Sequence of chain 5.A:
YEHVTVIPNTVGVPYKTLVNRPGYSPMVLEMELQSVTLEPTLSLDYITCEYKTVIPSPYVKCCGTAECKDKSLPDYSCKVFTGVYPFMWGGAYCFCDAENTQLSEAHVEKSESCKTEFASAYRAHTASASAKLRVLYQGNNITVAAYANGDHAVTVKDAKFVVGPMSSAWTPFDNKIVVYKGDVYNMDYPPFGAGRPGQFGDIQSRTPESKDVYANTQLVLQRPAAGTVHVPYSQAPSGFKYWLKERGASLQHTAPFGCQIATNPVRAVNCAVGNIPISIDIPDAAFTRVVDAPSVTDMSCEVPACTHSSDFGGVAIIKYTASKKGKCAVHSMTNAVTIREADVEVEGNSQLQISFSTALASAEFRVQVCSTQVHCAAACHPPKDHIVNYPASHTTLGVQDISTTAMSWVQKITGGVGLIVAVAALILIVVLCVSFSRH

Sequence of chain 5.B:
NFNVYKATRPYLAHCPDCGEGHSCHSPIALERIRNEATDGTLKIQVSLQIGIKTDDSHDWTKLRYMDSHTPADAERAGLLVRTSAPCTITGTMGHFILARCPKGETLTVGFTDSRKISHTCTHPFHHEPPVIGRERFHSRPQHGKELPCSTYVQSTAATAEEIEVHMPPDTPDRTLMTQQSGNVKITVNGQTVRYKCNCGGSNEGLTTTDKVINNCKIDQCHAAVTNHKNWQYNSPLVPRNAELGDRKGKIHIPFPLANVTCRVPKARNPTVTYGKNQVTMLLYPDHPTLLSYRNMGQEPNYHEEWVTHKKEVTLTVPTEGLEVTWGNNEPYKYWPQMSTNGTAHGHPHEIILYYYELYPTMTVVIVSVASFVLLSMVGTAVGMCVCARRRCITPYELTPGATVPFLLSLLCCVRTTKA

Binding-site contacts:
Ligand atom C1 contacts residue ASN259 of chain 5.B at 1.4 Å.
Ligand atom C7 contacts residue ASN259 of chain 5.B at 3.1 Å.
Ligand atom C3 contacts residue ASN259 of chain 5.B at 3.8 Å.
Ligand atom C2 contacts residue ASN259 of chain 5.B at 2.4 Å.
Ligand atom C6 contacts residue PHE118 of chain 5.A at 4.4 Å (hydrophobic).
Ligand atom C4 contacts residue ASN259 of chain 5.B at 4.2 Å.
Ligand atom C8 contacts residue ASN259 of chain 5.B at 4.1 Å.
Ligand atom O6 contacts residue PHE118 of chain 5.A at 3.9 Å.
Ligand atom N2 contacts residue ASN259 of chain 5.B at 2.9 Å (h-bond).
Ligand atom O5 contacts residue ASN259 of chain 5.B at 2.4 Å (h-bond).
Ligand atom O6 contacts residue LYS115 of chain 5.A at 4.4 Å.
Ligand atom C5 contacts residue ASN259 of chain 5.B at 3.7 Å.
Ligand atom C6 contacts residue LYS115 of chain 5.A at 3.9 Å.
Ligand atom C6 contacts residue THR116 of chain 5.A at 3.5 Å.
Ligand atom C5 contacts residue THR116 of chain 5.A at 3.5 Å.
Ligand atom O5 contacts residue THR116 of chain 5.A at 2.6 Å (h-bond).
Ligand atom O7 contacts residue ASN259 of chain 5.B at 3.0 Å (h-bond).
Ligand atom C1 contacts residue THR116 of chain 5.A at 3.3 Å.

This small molecule binds to this protein.
Small molecule (SMILES): CC(=O)N[C@@H]1[C@@H](O)[C@H](O)[C@@H](CO)O[C@H]1O